Sequence of chain 1.D:
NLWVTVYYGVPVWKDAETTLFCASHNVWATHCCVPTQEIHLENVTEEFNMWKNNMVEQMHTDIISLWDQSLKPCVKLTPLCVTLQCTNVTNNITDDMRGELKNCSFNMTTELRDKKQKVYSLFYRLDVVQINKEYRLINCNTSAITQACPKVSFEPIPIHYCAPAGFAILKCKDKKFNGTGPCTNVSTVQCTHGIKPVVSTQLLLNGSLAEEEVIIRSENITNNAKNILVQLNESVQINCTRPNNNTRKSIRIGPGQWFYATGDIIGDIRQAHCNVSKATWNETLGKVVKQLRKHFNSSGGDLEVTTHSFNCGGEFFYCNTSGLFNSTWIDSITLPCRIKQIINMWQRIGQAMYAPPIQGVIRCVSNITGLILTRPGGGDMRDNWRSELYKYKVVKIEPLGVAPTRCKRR

Binding-site contacts:
Ligand atom N2 contacts residue ASN202 of chain 1.D at 3.0 Å (h-bond).
Ligand atom C6 contacts residue THR203 of chain 1.D at 4.3 Å.
Ligand atom O5 contacts residue THR203 of chain 1.D at 3.8 Å.
Ligand atom O6 contacts residue ASN202 of chain 1.D at 4.4 Å.
Ligand atom O5 contacts residue ASN202 of chain 1.D at 2.4 Å (h-bond).
Ligand atom C8 contacts residue VAL179 of chain 1.D at 3.9 Å (hydrophobic).
Ligand atom O7 contacts residue ILE199 of chain 1.D at 4.2 Å.
Ligand atom C8 contacts residue ARG197 of chain 1.D at 3.6 Å.
Ligand atom C3 contacts residue ASN202 of chain 1.D at 3.9 Å.
Ligand atom C7 contacts residue ASN202 of chain 1.D at 4.0 Å.
Ligand atom N2 contacts residue ARG197 of chain 1.D at 3.6 Å.
Ligand atom C5 contacts residue ASN202 of chain 1.D at 3.8 Å.
Ligand atom O6 contacts residue THR203 of chain 1.D at 4.0 Å.
Ligand atom C7 contacts residue ARG197 of chain 1.D at 3.8 Å.
Ligand atom C2 contacts residue ASN202 of chain 1.D at 2.6 Å.
Ligand atom C4 contacts residue ASN202 of chain 1.D at 4.4 Å.
Ligand atom C1 contacts residue ASN202 of chain 1.D at 1.5 Å.

The protein below binds the small molecule below.
Small molecule (SMILES): CC(=O)N[C@@H]1[C@@H](O)[C@H](O)[C@@H](CO)O[C@H]1O